Sequence of chain 2.A:
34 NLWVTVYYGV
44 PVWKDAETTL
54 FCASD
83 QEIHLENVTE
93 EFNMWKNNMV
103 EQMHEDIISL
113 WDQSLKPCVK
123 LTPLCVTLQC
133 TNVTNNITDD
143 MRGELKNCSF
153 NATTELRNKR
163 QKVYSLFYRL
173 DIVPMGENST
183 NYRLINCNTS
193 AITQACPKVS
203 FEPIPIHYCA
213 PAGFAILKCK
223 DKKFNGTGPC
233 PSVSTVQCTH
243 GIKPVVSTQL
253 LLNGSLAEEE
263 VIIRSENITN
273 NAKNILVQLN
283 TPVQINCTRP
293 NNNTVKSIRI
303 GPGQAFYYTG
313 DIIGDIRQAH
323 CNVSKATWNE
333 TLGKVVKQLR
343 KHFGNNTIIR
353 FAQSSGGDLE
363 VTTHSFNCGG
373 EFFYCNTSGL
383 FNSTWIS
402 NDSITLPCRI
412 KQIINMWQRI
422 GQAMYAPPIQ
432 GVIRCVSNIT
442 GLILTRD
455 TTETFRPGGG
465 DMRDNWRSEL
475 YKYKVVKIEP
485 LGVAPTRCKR

The protein below binds the small molecule below.
Small molecule (SMILES): CC(=O)N[C@@H]1[C@@H](O)[C@H](O)[C@@H](CO)O[C@H]1O

Binding-site contacts:
Ligand atom C4 contacts residue ASN384 of chain 2.A at 4.4 Å.
Ligand atom O7 contacts residue NAG1 of chain 2.E at 3.7 Å.
Ligand atom C8 contacts residue NAG2 of chain 2.E at 3.6 Å.
Ligand atom C7 contacts residue NAG2 of chain 2.E at 3.8 Å.
Ligand atom O3 contacts residue NAG2 of chain 2.E at 3.4 Å.
Ligand atom O7 contacts residue NAG2 of chain 2.E at 4.3 Å.
Ligand atom C8 contacts residue SER380 of chain 2.A at 4.0 Å.
Ligand atom C8 contacts residue ASN384 of chain 2.A at 4.3 Å.
Ligand atom C8 contacts residue GLN355 of chain 2.A at 3.5 Å.
Ligand atom C3 contacts residue NAG2 of chain 2.E at 4.4 Å.
Ligand atom C2 contacts residue ASN384 of chain 2.A at 2.5 Å.
Ligand atom N2 contacts residue NAG2 of chain 2.E at 3.9 Å.
Ligand atom O7 contacts residue SER380 of chain 2.A at 4.0 Å.
Ligand atom O7 contacts residue ASN384 of chain 2.A at 3.8 Å.
Ligand atom C7 contacts residue NAG1 of chain 2.E at 4.2 Å.
Ligand atom C3 contacts residue ASN384 of chain 2.A at 3.9 Å.
Ligand atom C5 contacts residue ASN384 of chain 2.A at 3.8 Å.
Ligand atom C7 contacts residue ASN384 of chain 2.A at 3.6 Å.
Ligand atom C1 contacts residue ASN384 of chain 2.A at 1.5 Å.
Ligand atom C8 contacts residue NAG1 of chain 2.E at 4.1 Å.
Ligand atom N2 contacts residue ASN384 of chain 2.A at 3.0 Å (h-bond).
Ligand atom O5 contacts residue ASN384 of chain 2.A at 2.5 Å (h-bond).